Sequence of chain 1.A:
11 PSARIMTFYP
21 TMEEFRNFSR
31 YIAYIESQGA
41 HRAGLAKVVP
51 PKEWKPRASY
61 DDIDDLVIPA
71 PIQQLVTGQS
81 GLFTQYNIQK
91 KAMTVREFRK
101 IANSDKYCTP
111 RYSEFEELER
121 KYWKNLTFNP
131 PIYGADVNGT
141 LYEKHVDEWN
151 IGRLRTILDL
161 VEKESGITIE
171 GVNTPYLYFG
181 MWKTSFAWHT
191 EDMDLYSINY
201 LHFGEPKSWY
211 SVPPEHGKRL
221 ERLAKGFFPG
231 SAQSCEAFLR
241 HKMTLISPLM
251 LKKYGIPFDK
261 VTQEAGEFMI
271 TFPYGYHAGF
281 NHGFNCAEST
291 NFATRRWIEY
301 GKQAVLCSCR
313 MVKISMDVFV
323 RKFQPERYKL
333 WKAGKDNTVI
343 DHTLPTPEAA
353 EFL

The small molecule below binds the protein below.
Small molecule (SMILES): CN(CCc1cnn(-c2nccc3c(=O)[nH]cnc23)c1)Cc1ccc(F)cc1

Binding-site contacts:
Ligand atom C16 contacts residue TYR133 of chain 1.A at 3.4 Å (hydrophobic).
Ligand atom C16 contacts residue PHE186 of chain 1.A at 3.2 Å (hydrophobic).
Ligand atom C18 contacts residue PHE186 of chain 1.A at 3.6 Å (hydrophobic).
Ligand atom N1 contacts residue ZN1 of chain 1.E at 3.0 Å.
Ligand atom N2 contacts residue HIS189 of chain 1.A at 2.9 Å (h-bond).
Ligand atom O contacts residue LYS207 of chain 1.A at 2.7 Å (salt-bridge).
Ligand atom N5 contacts residue ZN1 of chain 1.E at 2.2 Å.
Ligand atom C2 contacts residue GLY171 of chain 1.A at 3.7 Å.
Ligand atom C12 contacts residue HIS189 of chain 1.A at 3.6 Å.
Ligand atom C8 contacts residue TYR178 of chain 1.A at 3.7 Å (hydrophobic).
Ligand atom C17 contacts residue PHE186 of chain 1.A at 3.5 Å (hydrophobic).
Ligand atom C9 contacts residue LYS242 of chain 1.A at 3.8 Å.
Ligand atom N5 contacts residue HIS277 of chain 1.A at 3.3 Å (h-bond).
Ligand atom C1 contacts residue ASP136 of chain 1.A at 3.6 Å.
Ligand atom C contacts residue ASP136 of chain 1.A at 3.3 Å.
Ligand atom C19 contacts residue HIS277 of chain 1.A at 3.6 Å.
Ligand atom O contacts residue PHE186 of chain 1.A at 3.2 Å.
Ligand atom C19 contacts residue ZN1 of chain 1.E at 3.2 Å.
Ligand atom C6 contacts residue GLU170 of chain 1.A at 3.3 Å.
Ligand atom N5 contacts residue HIS189 of chain 1.A at 3.3 Å (h-bond).
Ligand atom N4 contacts residue TYR178 of chain 1.A at 3.7 Å.
Ligand atom C18 contacts residue TRP209 of chain 1.A at 3.6 Å (hydrophobic).
Ligand atom C7 contacts residue GLY171 of chain 1.A at 3.4 Å.
Ligand atom N4 contacts residue TYR133 of chain 1.A at 2.6 Å (h-bond).
Ligand atom F contacts residue GLU170 of chain 1.A at 3.6 Å.
Ligand atom C12 contacts residue ZN1 of chain 1.E at 3.4 Å.
Ligand atom C13 contacts residue ZN1 of chain 1.E at 3.1 Å.
Ligand atom N3 contacts residue TYR178 of chain 1.A at 3.6 Å.
Ligand atom C15 contacts residue TYR133 of chain 1.A at 3.6 Å (hydrophobic).
Ligand atom C15 contacts residue TYR178 of chain 1.A at 3.3 Å (hydrophobic).
Ligand atom C16 contacts residue LYS207 of chain 1.A at 3.7 Å.
Ligand atom C12 contacts residue GLU191 of chain 1.A at 3.5 Å.
Ligand atom N2 contacts residue GLU191 of chain 1.A at 3.4 Å (salt-bridge).
Ligand atom O contacts residue TYR133 of chain 1.A at 3.4 Å (h-bond).
Ligand atom C13 contacts residue HIS189 of chain 1.A at 3.6 Å.
Ligand atom N1 contacts residue HIS189 of chain 1.A at 3.3 Å (h-bond).
Ligand atom C19 contacts residue TRP209 of chain 1.A at 3.5 Å (hydrophobic).
Ligand atom C8 contacts residue ASP136 of chain 1.A at 3.5 Å.
Ligand atom N contacts residue ASP136 of chain 1.A at 3.6 Å.
Ligand atom N2 contacts residue ZN1 of chain 1.E at 2.3 Å.